A small-molecule ligand and the protein it binds are described below.
Small molecule (SMILES): N[C@@H](CCC(=O)O)C(=O)O

Binding-site contacts:
Ligand atom CB contacts residue GLU696 of chain 1.A at 3.4 Å.
Ligand atom CG contacts residue GLU696 of chain 1.A at 4.2 Å.
Ligand atom O contacts residue ARG476 of chain 1.A at 3.8 Å.
Ligand atom O contacts residue THR471 of chain 1.A at 4.1 Å.
Ligand atom CG contacts residue TYR441 of chain 1.A at 3.6 Å (hydrophobic).
Ligand atom C contacts residue TYR441 of chain 1.A at 3.5 Å (hydrophobic).
Ligand atom OE2 contacts residue LYS647 of chain 1.A at 4.2 Å.
Ligand atom CD contacts residue SER645 of chain 1.A at 3.1 Å.
Ligand atom CA contacts residue TYR441 of chain 1.A at 4.1 Å (hydrophobic).
Ligand atom OE1 contacts residue SER645 of chain 1.A at 3.0 Å (h-bond).
Ligand atom OXT contacts residue ARG476 of chain 1.A at 3.0 Å (salt-bridge).
Ligand atom O contacts residue TYR441 of chain 1.A at 3.2 Å.
Ligand atom OXT contacts residue GLY644 of chain 1.A at 4.1 Å.
Ligand atom OE1 contacts residue THR646 of chain 1.A at 2.6 Å (h-bond).
Ligand atom OE2 contacts residue SER645 of chain 1.A at 2.6 Å (h-bond).
Ligand atom N contacts residue THR471 of chain 1.A at 2.7 Å (h-bond).
Ligand atom C contacts residue SER645 of chain 1.A at 3.8 Å.
Ligand atom N contacts residue TYR723 of chain 1.A at 3.5 Å.
Ligand atom O contacts residue LEU470 of chain 1.A at 3.5 Å.
Ligand atom CA contacts residue SER645 of chain 1.A at 3.4 Å.
Ligand atom N contacts residue PRO469 of chain 1.A at 3.2 Å (h-bond).
Ligand atom C contacts residue THR471 of chain 1.A at 4.2 Å.
Ligand atom O contacts residue PRO469 of chain 1.A at 3.7 Å.
Ligand atom CB contacts residue SER645 of chain 1.A at 4.1 Å.
Ligand atom CB contacts residue TYR441 of chain 1.A at 3.5 Å (hydrophobic).
Ligand atom CA contacts residue THR471 of chain 1.A at 3.2 Å.
Ligand atom OXT contacts residue TYR441 of chain 1.A at 3.8 Å.
Ligand atom CD contacts residue THR646 of chain 1.A at 3.2 Å.
Ligand atom CD contacts residue GLY644 of chain 1.A at 4.1 Å.
Ligand atom CA contacts residue GLU696 of chain 1.A at 3.5 Å.
Ligand atom OE2 contacts residue GLY644 of chain 1.A at 3.1 Å.
Ligand atom OXT contacts residue SER645 of chain 1.A at 3.2 Å (h-bond).
Ligand atom CG contacts residue GLY644 of chain 1.A at 4.2 Å.
Ligand atom OE1 contacts residue GLU696 of chain 1.A at 2.9 Å (salt-bridge).
Ligand atom CD contacts residue GLU696 of chain 1.A at 3.9 Å.
Ligand atom OE2 contacts residue THR646 of chain 1.A at 2.5 Å (h-bond).
Ligand atom C contacts residue ARG476 of chain 1.A at 3.7 Å.
Ligand atom N contacts residue GLU696 of chain 1.A at 3.4 Å (salt-bridge).
Ligand atom CG contacts residue SER645 of chain 1.A at 3.9 Å.
Ligand atom N contacts residue LEU470 of chain 1.A at 3.8 Å.

Sequence of chain 1.A:
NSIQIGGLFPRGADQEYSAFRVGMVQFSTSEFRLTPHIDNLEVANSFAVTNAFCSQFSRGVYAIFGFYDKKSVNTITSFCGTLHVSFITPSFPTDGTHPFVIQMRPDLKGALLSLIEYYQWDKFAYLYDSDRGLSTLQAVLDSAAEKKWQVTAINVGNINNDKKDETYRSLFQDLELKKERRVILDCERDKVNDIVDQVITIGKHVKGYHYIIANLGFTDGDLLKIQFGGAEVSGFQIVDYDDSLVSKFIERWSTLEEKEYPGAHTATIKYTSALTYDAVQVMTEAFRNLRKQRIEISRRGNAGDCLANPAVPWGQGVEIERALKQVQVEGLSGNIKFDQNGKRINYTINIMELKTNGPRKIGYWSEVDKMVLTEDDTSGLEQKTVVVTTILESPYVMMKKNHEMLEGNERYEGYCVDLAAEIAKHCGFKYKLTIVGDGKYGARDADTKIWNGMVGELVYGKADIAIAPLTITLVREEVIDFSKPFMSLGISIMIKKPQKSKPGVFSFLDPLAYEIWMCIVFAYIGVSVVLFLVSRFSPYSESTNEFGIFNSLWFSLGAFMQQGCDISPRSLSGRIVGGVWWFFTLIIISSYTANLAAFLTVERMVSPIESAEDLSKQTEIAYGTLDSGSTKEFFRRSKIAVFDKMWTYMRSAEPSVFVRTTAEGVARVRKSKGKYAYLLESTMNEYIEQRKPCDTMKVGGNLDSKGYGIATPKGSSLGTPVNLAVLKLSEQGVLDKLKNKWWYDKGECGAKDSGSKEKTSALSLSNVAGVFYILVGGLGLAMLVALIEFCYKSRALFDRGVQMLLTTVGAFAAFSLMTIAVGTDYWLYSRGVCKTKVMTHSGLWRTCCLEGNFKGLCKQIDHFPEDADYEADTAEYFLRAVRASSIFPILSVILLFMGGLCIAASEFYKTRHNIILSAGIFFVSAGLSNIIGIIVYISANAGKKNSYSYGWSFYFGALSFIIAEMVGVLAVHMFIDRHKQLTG